A protein and the small-molecule ligand that binds it are described below.
Small molecule (SMILES): Nc1ncnc2c1ncn2[C@@H]1O[C@H](CO[P](=O)(O)O[C@H]2[C@@H](O)[C@H](n3cnc4c(N)ncnc43)O[C@@H]2CO[P](=O)(O)O[C@H]2[C@@H](O)[C@H](n3cnc4c(N)ncnc43)O[C@@H]2COP(=O)(O)O)[C@@H](O)[C@H]1O

Binding-site contacts:
Ligand atom N3 contacts residue U2 of chain 57.C at 3.7 Å.
Ligand atom C6 contacts residue U1 of chain 57.C at 3.6 Å.
Ligand atom C4 contacts residue U2 of chain 57.C at 4.3 Å.
Ligand atom N6 contacts residue U1 of chain 57.C at 2.8 Å (h-bond).
Ligand atom N1 contacts residue U1 of chain 57.C at 2.8 Å (h-bond).
Ligand atom C6 contacts residue U3 of chain 57.C at 3.3 Å.
Ligand atom C2 contacts residue U2 of chain 57.C at 3.2 Å.
Ligand atom N1 contacts residue U3 of chain 57.C at 2.7 Å (h-bond).
Ligand atom N3 contacts residue U3 of chain 57.C at 4.2 Å.
Ligand atom C2 contacts residue U1 of chain 57.C at 3.5 Å.
Ligand atom C6 contacts residue U2 of chain 57.C at 4.1 Å.
Ligand atom C2 contacts residue U3 of chain 57.C at 3.0 Å.
Ligand atom N6 contacts residue U2 of chain 57.C at 4.2 Å.
Ligand atom N1 contacts residue U2 of chain 57.C at 3.5 Å (h-bond).
Ligand atom N6 contacts residue U3 of chain 57.C at 3.0 Å (h-bond).